Sequence of chain 4.C:
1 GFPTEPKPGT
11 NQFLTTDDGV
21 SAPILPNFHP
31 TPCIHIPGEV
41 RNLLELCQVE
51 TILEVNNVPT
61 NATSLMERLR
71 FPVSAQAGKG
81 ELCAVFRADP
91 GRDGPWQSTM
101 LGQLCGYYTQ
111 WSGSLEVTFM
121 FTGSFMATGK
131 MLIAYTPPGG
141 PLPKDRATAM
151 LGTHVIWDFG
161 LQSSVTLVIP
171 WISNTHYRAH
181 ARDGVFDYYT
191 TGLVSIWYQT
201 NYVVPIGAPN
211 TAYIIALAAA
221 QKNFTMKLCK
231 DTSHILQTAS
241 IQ

Binding-site contacts:
Ligand atom N3A contacts residue ILE113 of chain 3.A at 3.7 Å.
Ligand atom C31 contacts residue ILE24 of chain 3.C at 3.6 Å (hydrophobic).
Ligand atom O1A contacts residue ASN228 of chain 3.A at 3.7 Å.
Ligand atom C2B contacts residue TYR201 of chain 3.A at 3.4 Å (hydrophobic).
Ligand atom O1B contacts residue MET230 of chain 3.A at 4.0 Å.
Ligand atom O1A contacts residue TRP203 of chain 3.A at 3.3 Å.
Ligand atom C4 contacts residue ILE24 of chain 3.C at 4.0 Å (hydrophobic).
Ligand atom C5C contacts residue PHE135 of chain 3.A at 3.5 Å (hydrophobic).
Ligand atom C4B contacts residue ASN228 of chain 3.A at 4.0 Å.
Ligand atom C7C contacts residue MET230 of chain 3.A at 4.0 Å (hydrophobic).
Ligand atom C2C contacts residue VAL192 of chain 3.A at 3.7 Å (hydrophobic).
Ligand atom C4 contacts residue VAL190 of chain 3.A at 3.8 Å (hydrophobic).
Ligand atom C3C contacts residue PHE135 of chain 3.A at 3.8 Å (hydrophobic).
Ligand atom C5 contacts residue PHE155 of chain 3.A at 3.9 Å (hydrophobic).
Ligand atom C5C contacts residue ILE111 of chain 3.A at 3.7 Å (hydrophobic).
Ligand atom C4B contacts residue TRP203 of chain 3.A at 3.6 Å (hydrophobic).
Ligand atom C4A contacts residue THR114 of chain 3.A at 3.6 Å.
Ligand atom C5B contacts residue ASP112 of chain 3.A at 3.9 Å.
Ligand atom C4A contacts residue ASP112 of chain 3.A at 3.0 Å.
Ligand atom N2 contacts residue PHE233 of chain 3.A at 3.8 Å.
Ligand atom C4C contacts residue VAL192 of chain 3.A at 3.5 Å (hydrophobic).
Ligand atom C5B contacts residue ILE111 of chain 3.A at 4.0 Å (hydrophobic).
Ligand atom C5B contacts residue ILE113 of chain 3.A at 3.5 Å (hydrophobic).
Ligand atom O1B contacts residue TYR201 of chain 3.A at 3.4 Å.
Ligand atom C5A contacts residue ASN228 of chain 3.A at 4.0 Å.
Ligand atom C2B contacts residue TRP203 of chain 3.A at 4.1 Å (hydrophobic).
Ligand atom N2 contacts residue PHE155 of chain 3.A at 3.6 Å.
Ligand atom O1 contacts residue PHE233 of chain 3.A at 3.1 Å.
Ligand atom O1 contacts residue PHE155 of chain 3.A at 3.5 Å.
Ligand atom C4C contacts residue PHE135 of chain 3.A at 3.7 Å (hydrophobic).
Ligand atom C31 contacts residue PRO177 of chain 3.A at 3.9 Å (hydrophobic).
Ligand atom C6B contacts residue ILE113 of chain 3.A at 4.0 Å (hydrophobic).
Ligand atom C5 contacts residue PHE233 of chain 3.A at 3.9 Å (hydrophobic).
Ligand atom C3B contacts residue TRP203 of chain 3.A at 3.2 Å (hydrophobic).
Ligand atom C6C contacts residue TYR201 of chain 3.A at 4.0 Å (hydrophobic).
Ligand atom C3 contacts residue PHE155 of chain 3.A at 4.0 Å (hydrophobic).
Ligand atom C3B contacts residue ASN228 of chain 3.A at 4.0 Å.
Ligand atom N3A contacts residue ASP112 of chain 3.A at 2.8 Å (salt-bridge).
Ligand atom C2A contacts residue TRP203 of chain 3.A at 3.6 Å (hydrophobic).
Ligand atom C31 contacts residue VAL179 of chain 3.A at 3.5 Å (hydrophobic).

Sequence of chain 3.C:
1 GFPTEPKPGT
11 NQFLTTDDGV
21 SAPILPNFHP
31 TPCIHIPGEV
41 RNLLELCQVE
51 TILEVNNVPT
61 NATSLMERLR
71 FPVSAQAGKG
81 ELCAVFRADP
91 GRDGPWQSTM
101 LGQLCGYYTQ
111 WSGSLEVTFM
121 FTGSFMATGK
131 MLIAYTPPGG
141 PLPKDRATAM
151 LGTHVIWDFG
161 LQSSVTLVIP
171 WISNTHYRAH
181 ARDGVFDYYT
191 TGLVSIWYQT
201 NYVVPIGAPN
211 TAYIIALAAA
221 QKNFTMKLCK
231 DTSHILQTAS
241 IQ

Sequence of chain 3.A:
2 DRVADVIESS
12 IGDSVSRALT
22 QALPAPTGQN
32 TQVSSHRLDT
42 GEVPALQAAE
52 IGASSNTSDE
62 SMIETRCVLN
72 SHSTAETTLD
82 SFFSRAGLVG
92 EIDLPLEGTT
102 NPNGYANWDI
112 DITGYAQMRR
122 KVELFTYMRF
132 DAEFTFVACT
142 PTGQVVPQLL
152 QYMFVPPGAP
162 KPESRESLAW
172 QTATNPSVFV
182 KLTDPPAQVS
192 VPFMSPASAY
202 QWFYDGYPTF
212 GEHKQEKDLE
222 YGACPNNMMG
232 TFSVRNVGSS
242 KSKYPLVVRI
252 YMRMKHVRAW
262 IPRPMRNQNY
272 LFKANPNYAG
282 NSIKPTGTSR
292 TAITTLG

A protein and the small-molecule ligand that binds it are described below.
Small molecule (SMILES): Cc1cc(CCCCCCCOc2ccc(C3=NCCO3)cc2)on1